Binding-site contacts:
Ligand atom O6 contacts residue TYR43 of chain 1.B at 3.0 Å.
Ligand atom C1 contacts residue PRO44 of chain 1.B at 4.1 Å (hydrophobic).
Ligand atom C5 contacts residue ASN63 of chain 1.B at 3.7 Å.
Ligand atom O7 contacts residue ASN63 of chain 1.B at 4.0 Å.
Ligand atom C2 contacts residue ASN63 of chain 1.B at 2.5 Å.
Ligand atom C6 contacts residue PRO44 of chain 1.B at 4.3 Å (hydrophobic).
Ligand atom C5 contacts residue PRO44 of chain 1.B at 4.5 Å (hydrophobic).
Ligand atom O4 contacts residue VAL42 of chain 1.B at 4.4 Å.
Ligand atom O5 contacts residue TYR43 of chain 1.B at 4.1 Å.
Ligand atom O5 contacts residue PRO44 of chain 1.B at 3.5 Å.
Ligand atom O6 contacts residue PRO44 of chain 1.B at 3.1 Å (h-bond).
Ligand atom C6 contacts residue TYR43 of chain 1.B at 4.3 Å (hydrophobic).
Ligand atom C4 contacts residue ASN63 of chain 1.B at 4.3 Å.
Ligand atom N2 contacts residue ASN63 of chain 1.B at 2.8 Å (h-bond).
Ligand atom C3 contacts residue ASN63 of chain 1.B at 3.8 Å.
Ligand atom C5 contacts residue VAL42 of chain 1.B at 4.3 Å (hydrophobic).
Ligand atom O6 contacts residue VAL42 of chain 1.B at 4.3 Å.
Ligand atom C6 contacts residue VAL42 of chain 1.B at 4.4 Å (hydrophobic).
Ligand atom C1 contacts residue ASN63 of chain 1.B at 1.5 Å.
Ligand atom C7 contacts residue ASN63 of chain 1.B at 3.6 Å.
Ligand atom C5 contacts residue TYR43 of chain 1.B at 4.3 Å (hydrophobic).
Ligand atom O5 contacts residue ASN63 of chain 1.B at 2.4 Å (h-bond).

Sequence of chain 1.B:
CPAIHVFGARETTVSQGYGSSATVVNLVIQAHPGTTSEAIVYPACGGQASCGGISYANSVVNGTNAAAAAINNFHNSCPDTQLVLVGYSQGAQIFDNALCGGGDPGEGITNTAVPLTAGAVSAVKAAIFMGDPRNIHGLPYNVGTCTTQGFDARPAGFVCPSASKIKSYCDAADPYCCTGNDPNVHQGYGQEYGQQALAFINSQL

The protein below binds the small molecule below.
Small molecule (SMILES): CC(=O)N[C@@H]1[C@@H](O)[C@H](O)[C@@H](CO)O[C@H]1O